Binding-site contacts:
Ligand atom C5 contacts residue ASN173 of chain 1.D at 3.7 Å.
Ligand atom C4 contacts residue ASN173 of chain 1.D at 4.2 Å.
Ligand atom C3 contacts residue GLN212 of chain 1.D at 3.9 Å.
Ligand atom C2 contacts residue GLN212 of chain 1.D at 4.5 Å.
Ligand atom C1 contacts residue GLU152 of chain 1.D at 3.6 Å.
Ligand atom C6 contacts residue GLU153 of chain 1.D at 3.7 Å.
Ligand atom C5 contacts residue ILE154 of chain 1.D at 4.2 Å (hydrophobic).
Ligand atom C6 contacts residue ILE154 of chain 1.D at 4.1 Å (hydrophobic).
Ligand atom C5 contacts residue GLU153 of chain 1.D at 4.3 Å.
Ligand atom C2 contacts residue ASN173 of chain 1.D at 2.5 Å.
Ligand atom O7 contacts residue GLU152 of chain 1.D at 3.9 Å.
Ligand atom C1 contacts residue GLU153 of chain 1.D at 4.0 Å.
Ligand atom C7 contacts residue ASN173 of chain 1.D at 3.5 Å.
Ligand atom C3 contacts residue ASN173 of chain 1.D at 3.8 Å.
Ligand atom C7 contacts residue GLU152 of chain 1.D at 4.5 Å.
Ligand atom O5 contacts residue ASN173 of chain 1.D at 2.4 Å (h-bond).
Ligand atom C8 contacts residue ASN173 of chain 1.D at 4.3 Å.
Ligand atom C2 contacts residue GLU152 of chain 1.D at 4.0 Å.
Ligand atom C5 contacts residue GLN212 of chain 1.D at 4.3 Å.
Ligand atom O6 contacts residue GLU153 of chain 1.D at 3.6 Å.
Ligand atom O3 contacts residue GLN212 of chain 1.D at 4.4 Å.
Ligand atom O6 contacts residue LYS216 of chain 1.D at 3.8 Å.
Ligand atom C1 contacts residue GLN212 of chain 1.D at 4.2 Å.
Ligand atom O5 contacts residue ILE154 of chain 1.D at 3.3 Å (h-bond).
Ligand atom C1 contacts residue ILE154 of chain 1.D at 4.0 Å (hydrophobic).
Ligand atom C1 contacts residue ASN173 of chain 1.D at 1.4 Å.
Ligand atom O7 contacts residue ASN173 of chain 1.D at 3.7 Å.
Ligand atom O5 contacts residue GLU152 of chain 1.D at 3.8 Å.
Ligand atom O5 contacts residue GLU153 of chain 1.D at 3.2 Å.
Ligand atom O4 contacts residue GLN212 of chain 1.D at 4.2 Å.
Ligand atom O6 contacts residue ILE154 of chain 1.D at 3.2 Å (h-bond).
Ligand atom N2 contacts residue ASN173 of chain 1.D at 2.9 Å (h-bond).

This protein binds this small molecule.
Small molecule (SMILES): CC(=O)N[C@@H]1[C@@H](O)[C@H](O)[C@@H](CO)O[C@H]1O

Sequence of chain 1.D:
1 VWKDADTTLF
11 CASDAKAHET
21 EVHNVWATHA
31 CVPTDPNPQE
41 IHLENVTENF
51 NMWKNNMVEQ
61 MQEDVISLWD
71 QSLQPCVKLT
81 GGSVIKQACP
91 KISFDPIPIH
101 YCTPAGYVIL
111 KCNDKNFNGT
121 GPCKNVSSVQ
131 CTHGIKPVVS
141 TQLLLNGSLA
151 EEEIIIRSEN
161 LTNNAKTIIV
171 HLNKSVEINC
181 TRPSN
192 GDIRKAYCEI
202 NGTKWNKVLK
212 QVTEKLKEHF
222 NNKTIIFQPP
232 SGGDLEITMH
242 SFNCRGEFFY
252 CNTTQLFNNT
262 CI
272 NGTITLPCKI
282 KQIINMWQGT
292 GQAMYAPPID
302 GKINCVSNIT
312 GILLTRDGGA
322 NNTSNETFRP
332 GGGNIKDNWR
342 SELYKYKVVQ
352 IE